Binding-site contacts:
Ligand atom C6' contacts residue GLU688 of chain 1.B at 3.8 Å.
Ligand atom PB contacts residue MG1 of chain 1.J at 3.9 Å.
Ligand atom O3C contacts residue ASP473 of chain 1.B at 4.0 Å.
Ligand atom O1B contacts residue GLN727 of chain 1.B at 3.5 Å (h-bond).
Ligand atom O6' contacts residue ASP689 of chain 1.B at 3.3 Å (salt-bridge).
Ligand atom O1A contacts residue ARG730 of chain 1.B at 3.6 Å (salt-bridge).
Ligand atom C3' contacts residue ASP473 of chain 1.B at 3.3 Å.
Ligand atom O3C contacts residue SER271 of chain 1.B at 2.8 Å (h-bond).
Ligand atom O2C contacts residue THR272 of chain 1.B at 3.6 Å.
Ligand atom C2 contacts residue LYS448 of chain 1.B at 3.0 Å.
Ligand atom O3' contacts residue ASP473 of chain 1.B at 3.3 Å (salt-bridge).
Ligand atom C4 contacts residue VAL273 of chain 1.B at 3.6 Å (hydrophobic).
Ligand atom O4 contacts residue ASP307 of chain 1.B at 3.9 Å.
Ligand atom O2C contacts residue SER271 of chain 1.B at 3.1 Å (h-bond).
Ligand atom C4' contacts residue ASP473 of chain 1.B at 3.7 Å.
Ligand atom O2 contacts residue ASP307 of chain 1.B at 2.8 Å (salt-bridge).
Ligand atom C4 contacts residue ASP307 of chain 1.B at 3.5 Å.
Ligand atom N1 contacts residue VAL273 of chain 1.B at 4.0 Å.
Ligand atom O2 contacts residue LYS449 of chain 1.B at 3.6 Å.
Ligand atom C2C contacts residue VAL273 of chain 1.B at 3.9 Å (hydrophobic).
Ligand atom O4 contacts residue VAL273 of chain 1.B at 3.7 Å.
Ligand atom O2C contacts residue GLU278 of chain 1.B at 3.5 Å (salt-bridge).
Ligand atom O2A contacts residue LYS277 of chain 1.B at 3.9 Å.
Ligand atom C6 contacts residue VAL273 of chain 1.B at 3.6 Å (hydrophobic).
Ligand atom O2' contacts residue MG1 of chain 1.J at 4.0 Å.
Ligand atom O4 contacts residue LYS448 of chain 1.B at 3.5 Å.
Ligand atom C5 contacts residue VAL273 of chain 1.B at 3.5 Å (hydrophobic).
Ligand atom O4' contacts residue ASP473 of chain 1.B at 2.8 Å (salt-bridge).
Ligand atom C4 contacts residue LYS448 of chain 1.B at 3.6 Å.
Ligand atom C4' contacts residue LYS449 of chain 1.B at 3.8 Å.
Ligand atom N3 contacts residue LYS448 of chain 1.B at 2.5 Å (salt-bridge).
Ligand atom O2B contacts residue MG1 of chain 1.J at 2.6 Å.
Ligand atom O2' contacts residue GLN727 of chain 1.B at 3.9 Å.
Ligand atom O4' contacts residue LYS449 of chain 1.B at 2.5 Å (salt-bridge).
Ligand atom N3 contacts residue ASP307 of chain 1.B at 2.4 Å (salt-bridge).
Ligand atom O2C contacts residue CYS474 of chain 1.B at 3.8 Å.
Ligand atom O2 contacts residue LYS448 of chain 1.B at 2.9 Å (salt-bridge).
Ligand atom O2C contacts residue VAL273 of chain 1.B at 4.0 Å.
Ligand atom C2 contacts residue ASP307 of chain 1.B at 2.9 Å.
Ligand atom O4C contacts residue LYS449 of chain 1.B at 4.0 Å.

Sequence of chain 1.B:
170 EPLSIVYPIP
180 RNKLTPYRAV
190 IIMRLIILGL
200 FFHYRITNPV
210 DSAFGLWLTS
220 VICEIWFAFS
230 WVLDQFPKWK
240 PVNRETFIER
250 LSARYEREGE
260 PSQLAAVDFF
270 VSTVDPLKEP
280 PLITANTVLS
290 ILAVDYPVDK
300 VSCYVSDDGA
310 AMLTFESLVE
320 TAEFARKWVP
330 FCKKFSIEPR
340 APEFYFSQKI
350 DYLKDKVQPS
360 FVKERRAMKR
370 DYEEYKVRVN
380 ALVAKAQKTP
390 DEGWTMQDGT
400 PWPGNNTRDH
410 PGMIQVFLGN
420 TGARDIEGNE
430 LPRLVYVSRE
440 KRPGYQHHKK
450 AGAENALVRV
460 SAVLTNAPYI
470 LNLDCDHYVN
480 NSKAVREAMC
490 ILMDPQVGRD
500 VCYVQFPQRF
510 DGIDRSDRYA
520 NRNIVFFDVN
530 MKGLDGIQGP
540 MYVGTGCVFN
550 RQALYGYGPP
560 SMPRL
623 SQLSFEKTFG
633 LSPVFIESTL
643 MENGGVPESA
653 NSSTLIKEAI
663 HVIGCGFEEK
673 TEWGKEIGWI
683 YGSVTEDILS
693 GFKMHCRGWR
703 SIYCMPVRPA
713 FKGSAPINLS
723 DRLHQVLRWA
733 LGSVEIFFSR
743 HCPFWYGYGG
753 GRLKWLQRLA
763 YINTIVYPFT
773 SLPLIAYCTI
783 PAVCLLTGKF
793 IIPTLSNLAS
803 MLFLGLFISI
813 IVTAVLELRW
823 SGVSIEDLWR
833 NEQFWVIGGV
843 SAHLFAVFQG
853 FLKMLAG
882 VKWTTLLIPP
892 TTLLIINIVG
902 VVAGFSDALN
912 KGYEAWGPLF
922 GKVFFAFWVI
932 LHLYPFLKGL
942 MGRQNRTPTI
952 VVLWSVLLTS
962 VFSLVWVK

This small molecule binds to this protein.
Small molecule (SMILES): O=c1ccn([C@@H]2O[C@H](CO[P](=O)(O)O[P](=O)(O)O[C@H]3O[C@H](CO)[C@@H](O)[C@H](O)[C@H]3O)[C@@H](O)[C@H]2O)c(=O)[nH]1